The small molecule below binds the protein below.
Small molecule (SMILES): O=P(O)(O)OC[C@H](O)CO

Sequence of chain 1.A:
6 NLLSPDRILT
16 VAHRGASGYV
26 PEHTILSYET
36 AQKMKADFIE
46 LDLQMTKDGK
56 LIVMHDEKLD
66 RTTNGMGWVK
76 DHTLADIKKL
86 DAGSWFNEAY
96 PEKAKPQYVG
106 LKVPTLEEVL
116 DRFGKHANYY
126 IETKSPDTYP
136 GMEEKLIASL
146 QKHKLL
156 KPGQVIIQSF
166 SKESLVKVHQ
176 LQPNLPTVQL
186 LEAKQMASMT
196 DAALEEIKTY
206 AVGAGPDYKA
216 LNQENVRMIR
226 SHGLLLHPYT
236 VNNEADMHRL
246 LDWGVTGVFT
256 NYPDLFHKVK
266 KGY

Binding-site contacts:
Ligand atom O1 contacts residue PHE254 of chain 1.A at 4.0 Å.
Ligand atom C2 contacts residue GLU45 of chain 1.A at 4.1 Å.
Ligand atom O1P contacts residue PHE165 of chain 1.A at 4.3 Å.
Ligand atom O1P contacts residue TYR234 of chain 1.A at 3.3 Å.
Ligand atom O2 contacts residue GLU127 of chain 1.A at 4.1 Å.
Ligand atom C2 contacts residue TYR234 of chain 1.A at 3.9 Å (hydrophobic).
Ligand atom O2P contacts residue HIS60 of chain 1.A at 2.8 Å (h-bond).
Ligand atom O1 contacts residue GLN163 of chain 1.A at 2.7 Å (h-bond).
Ligand atom O4P contacts residue HIS60 of chain 1.A at 3.6 Å (h-bond).
Ligand atom C2 contacts residue CA1 of chain 1.B at 3.2 Å.
Ligand atom P contacts residue ARG19 of chain 1.A at 3.8 Å.
Ligand atom C1 contacts residue TYR234 of chain 1.A at 4.0 Å (hydrophobic).
Ligand atom O4P contacts residue HIS18 of chain 1.A at 2.8 Å (h-bond).
Ligand atom C3 contacts residue CA1 of chain 1.B at 3.7 Å.
Ligand atom O1 contacts residue GLU127 of chain 1.A at 2.9 Å (salt-bridge).
Ligand atom O2 contacts residue ASP47 of chain 1.A at 4.3 Å.
Ligand atom C3 contacts residue PHE165 of chain 1.A at 4.1 Å (hydrophobic).
Ligand atom O2 contacts residue HIS18 of chain 1.A at 3.0 Å (h-bond).
Ligand atom O1P contacts residue HIS18 of chain 1.A at 4.4 Å.
Ligand atom O1 contacts residue GLU45 of chain 1.A at 3.2 Å (salt-bridge).
Ligand atom C1 contacts residue GLN163 of chain 1.A at 3.6 Å.
Ligand atom O4P contacts residue CA1 of chain 1.B at 4.2 Å.
Ligand atom O2 contacts residue GLU45 of chain 1.A at 3.1 Å (salt-bridge).
Ligand atom P contacts residue HIS60 of chain 1.A at 3.7 Å.
Ligand atom O4P contacts residue ARG19 of chain 1.A at 2.8 Å (salt-bridge).
Ligand atom C2 contacts residue HIS18 of chain 1.A at 3.6 Å.
Ligand atom O3P contacts residue HIS60 of chain 1.A at 4.2 Å.
Ligand atom C1 contacts residue PHE254 of chain 1.A at 3.7 Å (hydrophobic).
Ligand atom O3P contacts residue ARG19 of chain 1.A at 3.9 Å.
Ligand atom C1 contacts residue GLU45 of chain 1.A at 3.8 Å.
Ligand atom O1 contacts residue CA1 of chain 1.B at 2.5 Å.
Ligand atom C1 contacts residue CA1 of chain 1.B at 3.4 Å.
Ligand atom P contacts residue HIS18 of chain 1.A at 4.1 Å.
Ligand atom C1 contacts residue GLU127 of chain 1.A at 4.2 Å.
Ligand atom O4P contacts residue THR235 of chain 1.A at 4.4 Å.
Ligand atom O2 contacts residue CA1 of chain 1.B at 2.1 Å.
Ligand atom C1 contacts residue LEU185 of chain 1.A at 4.1 Å (hydrophobic).
Ligand atom O2P contacts residue ARG19 of chain 1.A at 4.2 Å.
Ligand atom C3 contacts residue TYR234 of chain 1.A at 3.8 Å (hydrophobic).
Ligand atom O1 contacts residue LEU185 of chain 1.A at 3.4 Å.